The protein below binds the small molecule below.
Small molecule (SMILES): CC(=O)N[C@@H]1[C@@H](O)[C@H](O)[C@@H](CO)O[C@H]1O

Sequence of chain 1.C:
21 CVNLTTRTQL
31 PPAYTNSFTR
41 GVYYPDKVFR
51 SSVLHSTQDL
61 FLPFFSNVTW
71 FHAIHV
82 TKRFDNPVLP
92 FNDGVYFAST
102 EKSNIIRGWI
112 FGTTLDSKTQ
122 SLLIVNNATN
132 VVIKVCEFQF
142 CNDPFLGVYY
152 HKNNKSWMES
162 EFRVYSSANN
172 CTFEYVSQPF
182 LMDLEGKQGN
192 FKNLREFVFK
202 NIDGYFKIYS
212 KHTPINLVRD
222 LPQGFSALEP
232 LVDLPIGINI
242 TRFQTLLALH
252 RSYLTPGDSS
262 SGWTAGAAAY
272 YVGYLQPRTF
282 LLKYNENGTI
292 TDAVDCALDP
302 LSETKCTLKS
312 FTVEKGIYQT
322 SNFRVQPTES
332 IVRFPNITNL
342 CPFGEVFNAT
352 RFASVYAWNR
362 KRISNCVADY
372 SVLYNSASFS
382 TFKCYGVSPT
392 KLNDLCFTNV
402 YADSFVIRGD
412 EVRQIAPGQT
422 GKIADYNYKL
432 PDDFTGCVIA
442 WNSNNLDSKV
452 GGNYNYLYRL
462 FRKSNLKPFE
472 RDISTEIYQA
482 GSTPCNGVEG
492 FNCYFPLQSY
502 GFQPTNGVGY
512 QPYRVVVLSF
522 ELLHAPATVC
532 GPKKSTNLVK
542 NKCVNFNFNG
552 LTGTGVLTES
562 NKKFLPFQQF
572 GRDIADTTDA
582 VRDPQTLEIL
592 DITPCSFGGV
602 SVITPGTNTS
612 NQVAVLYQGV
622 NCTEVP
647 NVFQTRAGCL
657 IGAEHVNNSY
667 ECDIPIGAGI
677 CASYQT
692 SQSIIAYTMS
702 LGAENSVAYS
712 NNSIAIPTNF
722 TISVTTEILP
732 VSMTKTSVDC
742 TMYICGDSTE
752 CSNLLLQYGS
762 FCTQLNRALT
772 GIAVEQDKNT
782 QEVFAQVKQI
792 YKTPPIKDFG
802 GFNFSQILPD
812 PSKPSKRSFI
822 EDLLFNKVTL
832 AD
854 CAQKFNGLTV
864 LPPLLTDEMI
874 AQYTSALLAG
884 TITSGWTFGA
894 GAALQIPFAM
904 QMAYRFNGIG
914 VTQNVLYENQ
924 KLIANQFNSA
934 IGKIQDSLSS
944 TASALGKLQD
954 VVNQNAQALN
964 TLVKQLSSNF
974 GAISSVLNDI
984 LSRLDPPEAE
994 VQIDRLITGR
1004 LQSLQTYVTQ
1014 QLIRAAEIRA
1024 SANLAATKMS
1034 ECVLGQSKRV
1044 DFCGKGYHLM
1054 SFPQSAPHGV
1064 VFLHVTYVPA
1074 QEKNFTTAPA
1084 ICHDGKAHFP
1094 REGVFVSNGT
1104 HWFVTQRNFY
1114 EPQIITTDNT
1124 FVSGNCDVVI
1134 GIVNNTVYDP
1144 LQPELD

Sequence of chain 1.B:
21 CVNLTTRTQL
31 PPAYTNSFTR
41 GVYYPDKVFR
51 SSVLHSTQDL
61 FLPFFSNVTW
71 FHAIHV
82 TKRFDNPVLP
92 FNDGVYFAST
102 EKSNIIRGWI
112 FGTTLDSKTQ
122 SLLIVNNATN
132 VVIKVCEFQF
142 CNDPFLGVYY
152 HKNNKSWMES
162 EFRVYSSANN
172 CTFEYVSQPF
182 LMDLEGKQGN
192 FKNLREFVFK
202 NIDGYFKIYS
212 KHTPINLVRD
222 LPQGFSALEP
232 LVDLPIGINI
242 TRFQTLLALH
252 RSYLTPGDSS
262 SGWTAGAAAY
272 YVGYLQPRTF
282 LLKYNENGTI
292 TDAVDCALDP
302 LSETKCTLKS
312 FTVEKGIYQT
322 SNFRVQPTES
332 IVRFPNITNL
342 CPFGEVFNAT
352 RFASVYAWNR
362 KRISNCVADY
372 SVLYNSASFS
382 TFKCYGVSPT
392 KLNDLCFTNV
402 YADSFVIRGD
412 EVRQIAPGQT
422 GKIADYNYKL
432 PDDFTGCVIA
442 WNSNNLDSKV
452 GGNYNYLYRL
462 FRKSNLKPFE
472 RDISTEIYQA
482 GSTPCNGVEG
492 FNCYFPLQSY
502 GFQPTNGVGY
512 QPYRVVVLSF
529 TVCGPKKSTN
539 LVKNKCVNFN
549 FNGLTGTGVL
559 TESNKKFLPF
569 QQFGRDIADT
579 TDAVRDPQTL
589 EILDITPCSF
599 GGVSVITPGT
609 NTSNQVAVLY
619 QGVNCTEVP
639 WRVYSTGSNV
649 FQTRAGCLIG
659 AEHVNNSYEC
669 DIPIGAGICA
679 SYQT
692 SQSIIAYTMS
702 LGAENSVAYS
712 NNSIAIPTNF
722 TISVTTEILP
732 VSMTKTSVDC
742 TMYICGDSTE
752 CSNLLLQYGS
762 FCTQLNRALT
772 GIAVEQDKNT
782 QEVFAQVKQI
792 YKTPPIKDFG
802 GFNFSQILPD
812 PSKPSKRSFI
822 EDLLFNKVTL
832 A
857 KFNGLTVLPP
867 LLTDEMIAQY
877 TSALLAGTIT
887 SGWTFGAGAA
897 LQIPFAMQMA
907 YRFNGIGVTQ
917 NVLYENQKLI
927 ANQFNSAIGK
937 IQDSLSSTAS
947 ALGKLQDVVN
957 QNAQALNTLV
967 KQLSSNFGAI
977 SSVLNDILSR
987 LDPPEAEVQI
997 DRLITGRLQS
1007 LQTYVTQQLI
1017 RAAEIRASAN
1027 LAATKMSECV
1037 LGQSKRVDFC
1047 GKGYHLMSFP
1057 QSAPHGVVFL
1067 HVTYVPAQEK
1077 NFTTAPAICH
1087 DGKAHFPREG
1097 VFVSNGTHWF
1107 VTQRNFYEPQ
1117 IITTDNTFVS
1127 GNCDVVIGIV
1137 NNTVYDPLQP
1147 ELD

Binding-site contacts:
Ligand atom O7 contacts residue ASN712 of chain 1.B at 2.8 Å (h-bond).
Ligand atom O5 contacts residue ASN712 of chain 1.B at 2.4 Å (h-bond).
Ligand atom C6 contacts residue ILE1133 of chain 1.B at 3.5 Å (hydrophobic).
Ligand atom O6 contacts residue GLY1134 of chain 1.B at 3.4 Å.
Ligand atom C1 contacts residue ASN712 of chain 1.B at 1.4 Å.
Ligand atom C2 contacts residue ASN712 of chain 1.B at 2.6 Å.
Ligand atom C5 contacts residue ILE1133 of chain 1.B at 4.4 Å (hydrophobic).
Ligand atom N2 contacts residue ASN712 of chain 1.B at 3.0 Å (h-bond).
Ligand atom C4 contacts residue ASN712 of chain 1.B at 4.3 Å.
Ligand atom C8 contacts residue ASP799 of chain 1.C at 3.8 Å.
Ligand atom O6 contacts residue ILE1133 of chain 1.B at 3.4 Å.
Ligand atom N2 contacts residue ASP799 of chain 1.C at 4.5 Å.
Ligand atom C8 contacts residue ASN712 of chain 1.B at 4.3 Å.
Ligand atom O7 contacts residue ASP799 of chain 1.C at 4.0 Å.
Ligand atom C6 contacts residue GLY1134 of chain 1.B at 3.2 Å.
Ligand atom C5 contacts residue ASN712 of chain 1.B at 3.7 Å.
Ligand atom C3 contacts residue ASN712 of chain 1.B at 3.9 Å.
Ligand atom O4 contacts residue ILE1133 of chain 1.B at 3.7 Å.
Ligand atom C7 contacts residue ASP799 of chain 1.C at 3.9 Å.
Ligand atom C7 contacts residue ASN712 of chain 1.B at 3.1 Å.